Binding-site contacts:
Ligand atom C21 contacts residue ASP180 of chain 1.A at 3.4 Å.
Ligand atom C26 contacts residue GLU83 of chain 1.A at 3.7 Å.
Ligand atom C26 contacts residue PHE181 of chain 1.A at 3.8 Å (hydrophobic).
Ligand atom N11 contacts residue MET121 of chain 1.A at 2.9 Å (h-bond).
Ligand atom O30 contacts residue ASN127 of chain 1.A at 3.8 Å.
Ligand atom C2 contacts residue MET121 of chain 1.A at 3.8 Å (hydrophobic).
Ligand atom C27 contacts residue MET121 of chain 1.A at 3.7 Å (hydrophobic).
Ligand atom C8 contacts residue LEU179 of chain 1.A at 3.8 Å (hydrophobic).
Ligand atom C24 contacts residue ASP180 of chain 1.A at 3.6 Å.
Ligand atom O30 contacts residue ALA123 of chain 1.A at 3.7 Å.
Ligand atom C18 contacts residue LYS65 of chain 1.A at 3.8 Å.
Ligand atom C19 contacts residue THR118 of chain 1.A at 3.7 Å.
Ligand atom C20 contacts residue THR118 of chain 1.A at 3.8 Å.
Ligand atom N23 contacts residue ASP180 of chain 1.A at 3.9 Å.
Ligand atom N1 contacts residue LEU120 of chain 1.A at 3.8 Å.
Ligand atom C25 contacts residue PHE181 of chain 1.A at 3.6 Å (hydrophobic).
Ligand atom C5 contacts residue ALA63 of chain 1.A at 3.7 Å (hydrophobic).
Ligand atom O22 contacts residue ILE96 of chain 1.A at 3.4 Å.
Ligand atom C24 contacts residue GLU83 of chain 1.A at 3.9 Å.
Ligand atom N23 contacts residue GLU83 of chain 1.A at 3.0 Å (salt-bridge).
Ligand atom C21 contacts residue GLU83 of chain 1.A at 3.9 Å.
Ligand atom C18 contacts residue THR118 of chain 1.A at 3.7 Å.
Ligand atom C20 contacts residue LYS65 of chain 1.A at 3.6 Å.
Ligand atom O13 contacts residue VAL50 of chain 1.A at 3.6 Å.
Ligand atom N1 contacts residue MET121 of chain 1.A at 3.0 Å (h-bond).
Ligand atom C28 contacts residue MET121 of chain 1.A at 3.4 Å (hydrophobic).
Ligand atom O22 contacts residue ASP180 of chain 1.A at 2.7 Å (salt-bridge).
Ligand atom C4 contacts residue MET121 of chain 1.A at 3.8 Å (hydrophobic).
Ligand atom C24 contacts residue LEU183 of chain 1.A at 3.8 Å (hydrophobic).
Ligand atom C4 contacts residue HIS119 of chain 1.A at 3.2 Å.
Ligand atom N7 contacts residue LEU179 of chain 1.A at 3.7 Å.
Ligand atom C10 contacts residue ALA63 of chain 1.A at 3.8 Å (hydrophobic).
Ligand atom O13 contacts residue GLY45 of chain 1.A at 3.7 Å.
Ligand atom C12 contacts residue SER44 of chain 1.A at 3.8 Å.
Ligand atom C10 contacts residue THR118 of chain 1.A at 3.4 Å.
Ligand atom C4 contacts residue ALA63 of chain 1.A at 3.5 Å (hydrophobic).
Ligand atom C6 contacts residue LEU179 of chain 1.A at 3.8 Å (hydrophobic).
Ligand atom C17 contacts residue GLU83 of chain 1.A at 3.4 Å.
Ligand atom O22 contacts residue LEU179 of chain 1.A at 3.5 Å.
Ligand atom C17 contacts residue LYS65 of chain 1.A at 3.8 Å.

This protein binds this small molecule.
Small molecule (SMILES): Cc1ccc(C(=O)NC2CC2)cc1-c1cc2cnc(NC3CCOCC3)nc2n(C)c1=O

Sequence of chain 1.A:
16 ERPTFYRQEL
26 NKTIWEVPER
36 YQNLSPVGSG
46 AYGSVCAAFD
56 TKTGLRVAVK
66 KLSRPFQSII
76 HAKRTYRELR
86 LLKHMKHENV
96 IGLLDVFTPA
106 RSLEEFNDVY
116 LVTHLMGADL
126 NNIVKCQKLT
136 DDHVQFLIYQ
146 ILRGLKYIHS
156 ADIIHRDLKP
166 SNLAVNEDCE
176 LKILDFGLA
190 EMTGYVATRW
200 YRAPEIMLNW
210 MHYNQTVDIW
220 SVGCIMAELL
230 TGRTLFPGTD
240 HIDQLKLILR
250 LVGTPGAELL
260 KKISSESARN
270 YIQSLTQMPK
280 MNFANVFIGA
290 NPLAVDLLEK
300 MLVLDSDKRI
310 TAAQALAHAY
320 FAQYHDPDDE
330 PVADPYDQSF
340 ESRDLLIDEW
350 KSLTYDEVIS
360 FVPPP